The small molecule below binds the protein below.
Small molecule (SMILES): CC(=O)N[C@H]1[C@H](O[C@H]2[C@H](O)[C@@H](NC(C)=O)CO[C@@H]2CO)O[C@H](CO)[C@@H](O)[C@@H]1O

Binding-site contacts:
Ligand atom C8 contacts residue ALA129 of chain 1.E at 3.7 Å (hydrophobic).
Ligand atom C7 contacts residue ASN148 of chain 1.E at 3.5 Å.
Ligand atom C5 contacts residue ASN148 of chain 1.E at 3.7 Å.
Ligand atom N2 contacts residue ASN148 of chain 1.E at 2.9 Å (h-bond).
Ligand atom C1 contacts residue ASN148 of chain 1.E at 1.4 Å.
Ligand atom C6 contacts residue ALA129 of chain 1.E at 3.8 Å (hydrophobic).
Ligand atom C5 contacts residue PHE145 of chain 1.E at 3.8 Å (hydrophobic).
Ligand atom N2 contacts residue THR150 of chain 1.E at 4.1 Å.
Ligand atom C7 contacts residue PHE145 of chain 1.E at 4.3 Å (hydrophobic).
Ligand atom C4 contacts residue PHE145 of chain 1.E at 4.4 Å (hydrophobic).
Ligand atom C8 contacts residue PHE145 of chain 1.E at 4.3 Å (hydrophobic).
Ligand atom O6 contacts residue ALA129 of chain 1.E at 4.4 Å.
Ligand atom O5 contacts residue PHE145 of chain 1.E at 4.1 Å.
Ligand atom C1 contacts residue THR150 of chain 1.E at 4.0 Å.
Ligand atom O5 contacts residue ALA147 of chain 1.E at 4.3 Å.
Ligand atom C2 contacts residue ASN148 of chain 1.E at 2.4 Å.
Ligand atom C8 contacts residue ASN128 of chain 1.E at 3.7 Å.
Ligand atom C8 contacts residue ILE127 of chain 1.E at 4.0 Å (hydrophobic).
Ligand atom O7 contacts residue PHE145 of chain 1.E at 4.1 Å.
Ligand atom O4 contacts residue PHE145 of chain 1.E at 4.2 Å.
Ligand atom C3 contacts residue ASN148 of chain 1.E at 3.8 Å.
Ligand atom O7 contacts residue ASN148 of chain 1.E at 3.7 Å.
Ligand atom C1 contacts residue PHE145 of chain 1.E at 3.9 Å (hydrophobic).
Ligand atom O5 contacts residue ASN148 of chain 1.E at 2.4 Å (h-bond).
Ligand atom C4 contacts residue ASN148 of chain 1.E at 4.2 Å.
Ligand atom C3 contacts residue PHE145 of chain 1.E at 4.3 Å (hydrophobic).
Ligand atom C6 contacts residue PHE145 of chain 1.E at 4.1 Å (hydrophobic).

Sequence of chain 1.E:
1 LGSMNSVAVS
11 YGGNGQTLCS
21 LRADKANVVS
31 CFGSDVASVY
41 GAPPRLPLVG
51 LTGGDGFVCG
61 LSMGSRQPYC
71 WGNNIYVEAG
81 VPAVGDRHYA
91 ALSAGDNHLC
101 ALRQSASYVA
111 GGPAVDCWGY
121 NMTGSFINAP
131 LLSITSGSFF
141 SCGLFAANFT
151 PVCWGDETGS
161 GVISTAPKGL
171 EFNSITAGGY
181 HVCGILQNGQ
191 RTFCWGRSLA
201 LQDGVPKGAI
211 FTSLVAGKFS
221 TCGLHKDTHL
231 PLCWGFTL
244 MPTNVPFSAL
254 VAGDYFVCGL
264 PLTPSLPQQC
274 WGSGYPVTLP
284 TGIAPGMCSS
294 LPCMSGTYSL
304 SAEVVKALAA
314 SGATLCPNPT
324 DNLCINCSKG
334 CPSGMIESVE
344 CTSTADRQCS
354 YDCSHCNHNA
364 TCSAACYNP